A small-molecule ligand and the protein it binds are described below.
Small molecule (SMILES): Cc1cc(CCCOc2c(C)cc(-c3noc(C(F)(F)F)n3)cc2C)on1

Binding-site contacts:
Ligand atom C1C contacts residue MET214 of chain 39.A at 3.5 Å (hydrophobic).
Ligand atom O1A contacts residue TYR144 of chain 39.A at 3.1 Å.
Ligand atom F3 contacts residue MET143 of chain 39.A at 3.3 Å.
Ligand atom O1B contacts residue ILE98 of chain 39.A at 3.0 Å.
Ligand atom F3 contacts residue SER167 of chain 39.A at 3.8 Å.
Ligand atom F2 contacts residue VAL168 of chain 39.A at 2.6 Å.
Ligand atom CM3 contacts residue ASN212 of chain 39.A at 3.5 Å.
Ligand atom C1B contacts residue LEU181 of chain 39.A at 3.7 Å (hydrophobic).
Ligand atom CM6 contacts residue MET214 of chain 39.A at 3.5 Å (hydrophobic).
Ligand atom F3 contacts residue ALA166 of chain 39.A at 2.8 Å.
Ligand atom C5B contacts residue LEU181 of chain 39.A at 3.4 Å (hydrophobic).
Ligand atom C3A contacts residue PHE179 of chain 39.A at 3.4 Å (hydrophobic).
Ligand atom C1B contacts residue ILE98 of chain 39.A at 3.6 Å (hydrophobic).
Ligand atom CM6 contacts residue TYR144 of chain 39.A at 3.3 Å (hydrophobic).
Ligand atom N1A contacts residue PHE179 of chain 39.A at 3.7 Å.
Ligand atom N1A contacts residue TYR144 of chain 39.A at 3.1 Å.
Ligand atom C4B contacts residue LEU181 of chain 39.A at 3.5 Å (hydrophobic).
Ligand atom CM3 contacts residue TYR190 of chain 39.A at 3.5 Å (hydrophobic).
Ligand atom C5 contacts residue MET214 of chain 39.A at 3.5 Å (hydrophobic).
Ligand atom CM2 contacts residue ILE122 of chain 39.A at 3.5 Å (hydrophobic).
Ligand atom C3A contacts residue TYR144 of chain 39.A at 3.4 Å (hydrophobic).
Ligand atom N3A contacts residue PHE179 of chain 39.A at 3.2 Å.
Ligand atom C4 contacts residue TYR190 of chain 39.A at 3.4 Å (hydrophobic).
Ligand atom CM6 contacts residue LEU184 of chain 39.A at 3.0 Å (hydrophobic).
Ligand atom F1 contacts residue PHE179 of chain 39.A at 3.8 Å.
Ligand atom F2 contacts residue TYR142 of chain 39.A at 3.6 Å.
Ligand atom CM4 contacts residue PHE179 of chain 39.A at 3.8 Å (hydrophobic).
Ligand atom C5B contacts residue TYR144 of chain 39.A at 3.5 Å (hydrophobic).
Ligand atom F3 contacts residue TYR144 of chain 39.A at 2.9 Å.
Ligand atom F2 contacts residue PHE179 of chain 39.A at 3.3 Å.
Ligand atom C2A contacts residue TYR144 of chain 39.A at 3.5 Å (hydrophobic).
Ligand atom F1 contacts residue TYR142 of chain 39.A at 3.6 Å.
Ligand atom N1A contacts residue LEU181 of chain 39.A at 3.7 Å.
Ligand atom F3 contacts residue TYR142 of chain 39.A at 2.8 Å.
Ligand atom O1 contacts residue MET214 of chain 39.A at 3.5 Å (h-bond).
Ligand atom N3A contacts residue TYR144 of chain 39.A at 3.7 Å.
Ligand atom CM4 contacts residue TYR142 of chain 39.A at 3.5 Å (hydrophobic).
Ligand atom C6B contacts residue LEU181 of chain 39.A at 3.4 Å (hydrophobic).
Ligand atom C2A contacts residue PHE179 of chain 39.A at 3.6 Å (hydrophobic).
Ligand atom F1 contacts residue LEU217 of chain 39.A at 3.4 Å.

Sequence of chain 39.A:
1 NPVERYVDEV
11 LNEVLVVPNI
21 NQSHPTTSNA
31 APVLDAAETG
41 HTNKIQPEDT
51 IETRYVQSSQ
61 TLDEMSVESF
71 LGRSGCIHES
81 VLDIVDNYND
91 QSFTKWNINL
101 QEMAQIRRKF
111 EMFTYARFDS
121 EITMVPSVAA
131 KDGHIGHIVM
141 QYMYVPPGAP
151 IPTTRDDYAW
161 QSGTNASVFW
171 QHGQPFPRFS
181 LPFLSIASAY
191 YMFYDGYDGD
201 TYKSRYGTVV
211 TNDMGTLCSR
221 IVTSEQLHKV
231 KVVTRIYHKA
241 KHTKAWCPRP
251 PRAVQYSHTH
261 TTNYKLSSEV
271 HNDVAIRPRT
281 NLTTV

Sequence of chain 39.C:
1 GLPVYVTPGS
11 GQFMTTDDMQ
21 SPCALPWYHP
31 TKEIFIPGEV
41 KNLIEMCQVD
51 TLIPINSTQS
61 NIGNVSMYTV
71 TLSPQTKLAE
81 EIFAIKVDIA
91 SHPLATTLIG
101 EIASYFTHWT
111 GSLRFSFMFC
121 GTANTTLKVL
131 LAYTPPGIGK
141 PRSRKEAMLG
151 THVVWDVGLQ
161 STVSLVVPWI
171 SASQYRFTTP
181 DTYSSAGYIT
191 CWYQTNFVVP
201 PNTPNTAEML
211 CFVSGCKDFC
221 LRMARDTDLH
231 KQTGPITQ